Binding-site contacts:
Ligand atom C2 contacts residue TRP111 of chain 9.E at 4.1 Å (hydrophobic).
Ligand atom C8 contacts residue GLY92 of chain 9.E at 3.6 Å.
Ligand atom C8 contacts residue GLU91 of chain 9.E at 3.8 Å.
Ligand atom C5 contacts residue TRP111 of chain 9.E at 3.7 Å (hydrophobic).
Ligand atom C2 contacts residue ASN93 of chain 9.E at 1.8 Å.
Ligand atom C6 contacts residue ASN93 of chain 9.E at 3.1 Å.
Ligand atom N2 contacts residue ASN93 of chain 9.E at 2.5 Å (h-bond).
Ligand atom O5 contacts residue ASN93 of chain 9.E at 4.1 Å.
Ligand atom O7 contacts residue ASN93 of chain 9.E at 3.9 Å.
Ligand atom C4 contacts residue ASN93 of chain 9.E at 3.6 Å.
Ligand atom C3 contacts residue TRP111 of chain 9.E at 3.7 Å (hydrophobic).
Ligand atom N2 contacts residue GLY92 of chain 9.E at 4.2 Å.
Ligand atom N2 contacts residue TRP111 of chain 9.E at 3.5 Å.
Ligand atom C3 contacts residue ASN93 of chain 9.E at 3.1 Å.
Ligand atom C5 contacts residue ASN93 of chain 9.E at 4.0 Å.
Ligand atom C7 contacts residue ASN93 of chain 9.E at 3.5 Å.
Ligand atom O5 contacts residue TRP111 of chain 9.E at 4.3 Å.
Ligand atom C1 contacts residue ASN93 of chain 9.E at 1.4 Å.
Ligand atom C8 contacts residue TRP111 of chain 9.E at 3.3 Å (hydrophobic).
Ligand atom C6 contacts residue HIS42 of chain 9.E at 4.3 Å.
Ligand atom C4 contacts residue TRP111 of chain 9.E at 4.0 Å (hydrophobic).
Ligand atom O3 contacts residue ASN93 of chain 9.E at 4.0 Å.
Ligand atom C7 contacts residue GLY92 of chain 9.E at 4.2 Å.
Ligand atom C5 contacts residue ASN93 of chain 9.E at 3.5 Å.
Ligand atom C1 contacts residue TRP111 of chain 9.E at 3.9 Å (hydrophobic).
Ligand atom O5 contacts residue ASN93 of chain 9.E at 2.3 Å (h-bond).
Ligand atom O7 contacts residue TRP111 of chain 9.E at 3.6 Å.
Ligand atom C7 contacts residue TRP111 of chain 9.E at 3.8 Å (hydrophobic).
Ligand atom O3 contacts residue TRP111 of chain 9.E at 4.3 Å.
Ligand atom O4 contacts residue TRP111 of chain 9.E at 3.4 Å.

Sequence of chain 9.E:
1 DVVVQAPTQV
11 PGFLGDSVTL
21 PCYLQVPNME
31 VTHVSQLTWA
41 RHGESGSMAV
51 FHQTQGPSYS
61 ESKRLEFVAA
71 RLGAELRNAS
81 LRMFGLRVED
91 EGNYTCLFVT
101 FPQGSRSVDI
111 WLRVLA

This small molecule binds to this protein.
Small molecule (SMILES): CC(=O)N[C@H]1[C@H](O[C@H]2[C@H](O)[C@@H](NC(C)=O)CO[C@@H]2CO[C@@H]2O[C@@H](C)[C@@H](O)[C@@H](O)[C@@H]2O)O[C@H](CO)[C@@H](O[C@@H]2O[C@H](CO)[C@@H](O)[C@H](O[C@H]3O[C@H](CO)[C@@H](O)[C@H](O)[C@@H]3O)[C@@H]2O)[C@@H]1O